This small molecule binds to this protein.
Small molecule (SMILES): CC(=O)N[C@@H]1[C@@H](O)[C@H](O)[C@@H](CO)O[C@H]1O

Sequence of chain 1.A:
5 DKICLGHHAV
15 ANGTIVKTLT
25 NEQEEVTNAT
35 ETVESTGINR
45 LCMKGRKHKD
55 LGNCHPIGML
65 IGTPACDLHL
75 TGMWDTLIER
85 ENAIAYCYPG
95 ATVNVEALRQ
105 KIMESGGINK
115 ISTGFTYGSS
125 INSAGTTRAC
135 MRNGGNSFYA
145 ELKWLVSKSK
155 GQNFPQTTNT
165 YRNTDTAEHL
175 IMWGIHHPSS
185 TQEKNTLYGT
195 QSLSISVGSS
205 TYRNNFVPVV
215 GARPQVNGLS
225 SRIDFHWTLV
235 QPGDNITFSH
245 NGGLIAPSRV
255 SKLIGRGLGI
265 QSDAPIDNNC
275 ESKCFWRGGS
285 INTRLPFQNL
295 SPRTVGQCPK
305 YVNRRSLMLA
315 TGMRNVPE

Sequence of chain 1.F:
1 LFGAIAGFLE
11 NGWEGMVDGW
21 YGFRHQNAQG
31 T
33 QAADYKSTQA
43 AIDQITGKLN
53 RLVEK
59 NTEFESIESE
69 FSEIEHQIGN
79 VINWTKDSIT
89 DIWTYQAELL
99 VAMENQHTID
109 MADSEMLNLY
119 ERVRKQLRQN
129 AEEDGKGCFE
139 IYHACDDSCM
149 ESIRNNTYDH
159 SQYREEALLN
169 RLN

Binding-site contacts:
Ligand atom O7 contacts residue ASN81 of chain 1.F at 4.1 Å.
Ligand atom C7 contacts residue HIS74 of chain 1.F at 3.8 Å.
Ligand atom O7 contacts residue HIS74 of chain 1.F at 3.5 Å.
Ligand atom C8 contacts residue ASN78 of chain 1.F at 2.5 Å.
Ligand atom C8 contacts residue GLY77 of chain 1.F at 3.7 Å.
Ligand atom O7 contacts residue GLU108 of chain 1.A at 2.9 Å (salt-bridge).
Ligand atom O3 contacts residue ARG260 of chain 1.A at 4.4 Å.
Ligand atom O5 contacts residue ASN81 of chain 1.F at 2.1 Å (h-bond).
Ligand atom C7 contacts residue ASN78 of chain 1.F at 2.9 Å.
Ligand atom C3 contacts residue ASN81 of chain 1.F at 3.9 Å.
Ligand atom C8 contacts residue GLU108 of chain 1.A at 4.0 Å.
Ligand atom C1 contacts residue ASN81 of chain 1.F at 1.5 Å.
Ligand atom O7 contacts residue ASN78 of chain 1.F at 3.0 Å (h-bond).
Ligand atom C2 contacts residue ASN81 of chain 1.F at 2.7 Å.
Ligand atom C8 contacts residue ASN81 of chain 1.F at 4.4 Å.
Ligand atom C8 contacts residue HIS74 of chain 1.F at 3.0 Å.
Ligand atom C7 contacts residue ASN81 of chain 1.F at 3.6 Å.
Ligand atom N2 contacts residue ASN78 of chain 1.F at 3.9 Å.
Ligand atom O7 contacts residue ARG260 of chain 1.A at 4.4 Å.
Ligand atom C5 contacts residue ASN81 of chain 1.F at 3.4 Å.
Ligand atom C6 contacts residue ASN81 of chain 1.F at 4.5 Å.
Ligand atom C4 contacts residue ASN81 of chain 1.F at 4.2 Å.
Ligand atom N2 contacts residue ASN81 of chain 1.F at 3.0 Å (h-bond).
Ligand atom C7 contacts residue GLU108 of chain 1.A at 4.0 Å.